Sequence of chain 1.A:
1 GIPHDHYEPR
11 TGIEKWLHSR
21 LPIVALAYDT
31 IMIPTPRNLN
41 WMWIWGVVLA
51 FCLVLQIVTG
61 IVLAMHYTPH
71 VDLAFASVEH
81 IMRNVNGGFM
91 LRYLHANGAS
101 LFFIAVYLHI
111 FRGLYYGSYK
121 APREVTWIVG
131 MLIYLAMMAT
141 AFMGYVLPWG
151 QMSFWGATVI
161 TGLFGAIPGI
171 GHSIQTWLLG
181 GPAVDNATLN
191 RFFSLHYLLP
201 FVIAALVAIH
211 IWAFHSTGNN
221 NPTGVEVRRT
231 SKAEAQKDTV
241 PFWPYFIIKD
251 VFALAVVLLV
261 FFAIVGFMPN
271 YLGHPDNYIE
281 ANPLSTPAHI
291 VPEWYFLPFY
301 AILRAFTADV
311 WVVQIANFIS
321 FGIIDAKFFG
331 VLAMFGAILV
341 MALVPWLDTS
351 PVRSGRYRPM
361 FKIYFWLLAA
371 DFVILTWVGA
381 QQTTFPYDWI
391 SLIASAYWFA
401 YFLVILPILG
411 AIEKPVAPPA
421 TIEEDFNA

This protein binds this small molecule.
Small molecule (SMILES): CCCCCC[C@H]1C(=O)O[C@H](C)[C@H](NC(=O)c2cccc(NC=O)c2O)C(=O)O[C@@H](C)[C@@H]1OC(=O)[C@@H](C)CC

Binding-site contacts:
Ligand atom O2 contacts residue PHE242 of chain 1.A at 3.9 Å.
Ligand atom N2 contacts residue HEM1 of chain 1.N at 3.9 Å.
Ligand atom C11 contacts residue PHE242 of chain 1.A at 3.6 Å (hydrophobic).
Ligand atom C5 contacts residue PHE242 of chain 1.A at 3.4 Å (hydrophobic).
Ligand atom N2 contacts residue PHE242 of chain 1.A at 3.7 Å.
Ligand atom C7 contacts residue PHE242 of chain 1.A at 3.6 Å (hydrophobic).
Ligand atom O1 contacts residue TRP43 of chain 1.A at 3.3 Å.
Ligand atom C17 contacts residue HEM1 of chain 1.N at 3.3 Å.
Ligand atom O1 contacts residue PHE246 of chain 1.A at 3.7 Å.
Ligand atom O3 contacts residue PHE214 of chain 1.A at 3.8 Å.
Ligand atom C2 contacts residue TRP43 of chain 1.A at 3.5 Å (hydrophobic).
Ligand atom O5 contacts residue ILE211 of chain 1.A at 3.8 Å.
Ligand atom C7 contacts residue ASP250 of chain 1.A at 3.5 Å.
Ligand atom C4 contacts residue PHE242 of chain 1.A at 3.8 Å (hydrophobic).
Ligand atom C8 contacts residue PHE242 of chain 1.A at 3.5 Å (hydrophobic).
Ligand atom N1 contacts residue TRP43 of chain 1.A at 3.0 Å (h-bond).
Ligand atom O5 contacts residue THR30 of chain 1.A at 3.8 Å.
Ligand atom C15 contacts residue ALA50 of chain 1.A at 3.5 Å (hydrophobic).
Ligand atom C13 contacts residue ILE211 of chain 1.A at 3.9 Å (hydrophobic).
Ligand atom C28 contacts residue ALA204 of chain 1.A at 3.7 Å (hydrophobic).
Ligand atom C3 contacts residue TRP43 of chain 1.A at 3.9 Å (hydrophobic).
Ligand atom C16 contacts residue ALA50 of chain 1.A at 3.0 Å (hydrophobic).
Ligand atom O7 contacts residue GLY46 of chain 1.A at 3.7 Å.
Ligand atom C1 contacts residue ASP250 of chain 1.A at 3.5 Å.
Ligand atom O2 contacts residue ASP250 of chain 1.A at 2.5 Å (salt-bridge).
Ligand atom O9 contacts residue ILE211 of chain 1.A at 3.0 Å.
Ligand atom O7 contacts residue HEM1 of chain 1.N at 2.7 Å.
Ligand atom O7 contacts residue VAL47 of chain 1.A at 3.4 Å.
Ligand atom C14 contacts residue ILE211 of chain 1.A at 3.1 Å (hydrophobic).
Ligand atom C24 contacts residue ILE211 of chain 1.A at 3.8 Å (hydrophobic).
Ligand atom C11 contacts residue ASP250 of chain 1.A at 3.8 Å.
Ligand atom C1 contacts residue ILE44 of chain 1.A at 3.3 Å (hydrophobic).
Ligand atom O8 contacts residue ILE211 of chain 1.A at 3.9 Å.
Ligand atom C1 contacts residue TRP43 of chain 1.A at 3.1 Å (hydrophobic).
Ligand atom O9 contacts residue VAL207 of chain 1.A at 3.8 Å.
Ligand atom C6 contacts residue HEM1 of chain 1.N at 3.7 Å.
Ligand atom C6 contacts residue PHE242 of chain 1.A at 3.3 Å (hydrophobic).
Ligand atom C5 contacts residue HEM1 of chain 1.N at 3.8 Å.
Ligand atom N1 contacts residue ASP250 of chain 1.A at 3.0 Å (salt-bridge).
Ligand atom O6 contacts residue ILE211 of chain 1.A at 3.8 Å.